The protein below binds the small molecule below.
Small molecule (SMILES): O=C(O)[C@H]1O[C@H](O)[C@H](O)[C@@H](O)[C@@H]1O

Sequence of chain 1.A:
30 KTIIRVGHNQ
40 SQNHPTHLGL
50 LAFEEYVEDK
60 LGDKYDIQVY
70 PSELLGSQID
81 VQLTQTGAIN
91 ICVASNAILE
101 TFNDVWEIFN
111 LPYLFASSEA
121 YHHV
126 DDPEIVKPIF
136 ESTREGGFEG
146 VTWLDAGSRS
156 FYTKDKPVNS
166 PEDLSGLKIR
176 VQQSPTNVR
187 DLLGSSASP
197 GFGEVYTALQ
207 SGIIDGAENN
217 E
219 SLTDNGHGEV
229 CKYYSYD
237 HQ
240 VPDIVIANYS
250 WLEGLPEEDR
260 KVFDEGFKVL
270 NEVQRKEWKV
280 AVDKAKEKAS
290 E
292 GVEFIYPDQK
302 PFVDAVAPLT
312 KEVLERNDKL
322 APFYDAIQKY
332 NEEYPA

Binding-site contacts:
Ligand atom O1 contacts residue PHE198 of chain 1.A at 3.4 Å.
Ligand atom C2 contacts residue ASP242 of chain 1.A at 3.4 Å.
Ligand atom O4 contacts residue GLN77 of chain 1.A at 3.1 Å (h-bond).
Ligand atom O2 contacts residue BDP1 of chain 1.C at 0.5 Å (h-bond).
Ligand atom C5 contacts residue PHE198 of chain 1.A at 3.7 Å (hydrophobic).
Ligand atom O6A contacts residue ARG175 of chain 1.A at 2.8 Å (salt-bridge).
Ligand atom O3 contacts residue GLN77 of chain 1.A at 3.1 Å (h-bond).
Ligand atom O6A contacts residue GLN177 of chain 1.A at 3.1 Å (h-bond).
Ligand atom C1 contacts residue ASN215 of chain 1.A at 3.4 Å.
Ligand atom O6B contacts residue ARG154 of chain 1.A at 2.8 Å (salt-bridge).
Ligand atom O6B contacts residue ASN215 of chain 1.A at 3.1 Å (h-bond).
Ligand atom C1 contacts residue BDP1 of chain 1.C at 0.2 Å.
Ligand atom O6A contacts residue PHE198 of chain 1.A at 3.5 Å.
Ligand atom C2 contacts residue BDP1 of chain 1.C at 0.2 Å.
Ligand atom O2 contacts residue GLN39 of chain 1.A at 3.4 Å (h-bond).
Ligand atom O2 contacts residue ASP242 of chain 1.A at 2.6 Å (salt-bridge).
Ligand atom O3 contacts residue ASP242 of chain 1.A at 2.7 Å (salt-bridge).
Ligand atom C6 contacts residue BDP1 of chain 1.C at 0.2 Å.
Ligand atom O4 contacts residue ASN38 of chain 1.A at 2.9 Å (h-bond).
Ligand atom O5 contacts residue BDP1 of chain 1.C at 0.2 Å (h-bond).
Ligand atom O2 contacts residue ALA151 of chain 1.A at 3.6 Å.
Ligand atom O6A contacts residue BDP1 of chain 1.C at 0.3 Å (h-bond).
Ligand atom O6B contacts residue ARG175 of chain 1.A at 2.9 Å (salt-bridge).
Ligand atom C3 contacts residue GLN39 of chain 1.A at 3.8 Å.
Ligand atom C4 contacts residue GLN177 of chain 1.A at 3.7 Å.
Ligand atom O5 contacts residue ASN215 of chain 1.A at 3.1 Å (h-bond).
Ligand atom O1 contacts residue GLN39 of chain 1.A at 3.3 Å (h-bond).
Ligand atom O5 contacts residue ARG154 of chain 1.A at 3.1 Å (salt-bridge).
Ligand atom C5 contacts residue BDP1 of chain 1.C at 0.1 Å.
Ligand atom C6 contacts residue GLN177 of chain 1.A at 3.3 Å.
Ligand atom O4 contacts residue BDP1 of chain 1.C at 0.2 Å (h-bond).
Ligand atom O6B contacts residue GLN177 of chain 1.A at 3.2 Å.
Ligand atom C4 contacts residue BDP1 of chain 1.C at 0.1 Å.
Ligand atom C6 contacts residue PHE198 of chain 1.A at 3.6 Å (hydrophobic).
Ligand atom O6B contacts residue BDP1 of chain 1.C at 0.4 Å (h-bond).
Ligand atom C3 contacts residue ASP242 of chain 1.A at 3.6 Å.
Ligand atom O3 contacts residue BDP1 of chain 1.C at 0.1 Å (h-bond).
Ligand atom O1 contacts residue BDP1 of chain 1.C at 1.3 Å.
Ligand atom C3 contacts residue BDP1 of chain 1.C at 0.1 Å.
Ligand atom C6 contacts residue ARG175 of chain 1.A at 3.5 Å.